Binding-site contacts:
Ligand atom C7 contacts residue ASN120 of chain 1.A at 3.1 Å.
Ligand atom C3 contacts residue SER275 of chain 1.A at 4.5 Å.
Ligand atom O5 contacts residue VAL112 of chain 1.A at 4.4 Å.
Ligand atom N2 contacts residue ASN120 of chain 1.A at 2.9 Å (h-bond).
Ligand atom C3 contacts residue ASN120 of chain 1.A at 3.8 Å.
Ligand atom O6 contacts residue SER276 of chain 1.A at 2.9 Å (h-bond).
Ligand atom O5 contacts residue SER276 of chain 1.A at 3.4 Å (h-bond).
Ligand atom O6 contacts residue LEU119 of chain 1.A at 4.1 Å.
Ligand atom C5 contacts residue PRO70 of chain 1.A at 4.4 Å (hydrophobic).
Ligand atom C5 contacts residue ASN120 of chain 1.A at 3.7 Å.
Ligand atom O7 contacts residue ARG110 of chain 1.A at 4.0 Å.
Ligand atom C6 contacts residue VAL112 of chain 1.A at 4.1 Å (hydrophobic).
Ligand atom C1 contacts residue SER276 of chain 1.A at 4.2 Å.
Ligand atom O3 contacts residue SER275 of chain 1.A at 4.0 Å.
Ligand atom C2 contacts residue SER276 of chain 1.A at 4.3 Å.
Ligand atom O4 contacts residue CYS274 of chain 1.A at 4.1 Å.
Ligand atom C1 contacts residue ASN120 of chain 1.A at 1.5 Å.
Ligand atom C1 contacts residue ARG110 of chain 1.A at 4.3 Å.
Ligand atom O5 contacts residue ASN120 of chain 1.A at 2.4 Å (h-bond).
Ligand atom C4 contacts residue SER276 of chain 1.A at 3.7 Å.
Ligand atom C2 contacts residue ASN120 of chain 1.A at 2.4 Å.
Ligand atom C8 contacts residue ARG110 of chain 1.A at 3.7 Å.
Ligand atom C4 contacts residue ASN120 of chain 1.A at 4.2 Å.
Ligand atom N2 contacts residue ARG110 of chain 1.A at 4.2 Å.
Ligand atom O6 contacts residue VAL112 of chain 1.A at 4.2 Å.
Ligand atom C6 contacts residue SER276 of chain 1.A at 3.9 Å.
Ligand atom O7 contacts residue ASN120 of chain 1.A at 2.9 Å (h-bond).
Ligand atom C8 contacts residue ASN120 of chain 1.A at 4.4 Å.
Ligand atom C7 contacts residue ARG110 of chain 1.A at 3.7 Å.
Ligand atom O7 contacts residue SER275 of chain 1.A at 4.0 Å.
Ligand atom C2 contacts residue SER275 of chain 1.A at 4.0 Å.
Ligand atom C5 contacts residue SER276 of chain 1.A at 3.8 Å.

The protein below binds the small molecule below.
Small molecule (SMILES): CC(=O)N[C@@H]1[C@@H](O)[C@H](O)[C@@H](CO)O[C@H]1O

Sequence of chain 1.A:
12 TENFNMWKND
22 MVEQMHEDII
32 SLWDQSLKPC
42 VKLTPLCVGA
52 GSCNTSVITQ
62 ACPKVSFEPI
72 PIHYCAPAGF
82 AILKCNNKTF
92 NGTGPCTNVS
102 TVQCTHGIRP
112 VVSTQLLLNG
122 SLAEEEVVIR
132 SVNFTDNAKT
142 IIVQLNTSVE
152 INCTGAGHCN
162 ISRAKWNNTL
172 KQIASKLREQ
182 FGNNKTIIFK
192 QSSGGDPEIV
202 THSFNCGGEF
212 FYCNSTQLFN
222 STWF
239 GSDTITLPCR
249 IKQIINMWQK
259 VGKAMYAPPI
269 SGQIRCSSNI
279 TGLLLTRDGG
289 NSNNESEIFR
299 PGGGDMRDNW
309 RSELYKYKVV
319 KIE